The protein below binds the small molecule below.
Small molecule (SMILES): CCCS(=O)(=O)NC1CC(N(C)c2ncnc3[nH]ccc23)C1

Binding-site contacts:
Ligand atom N1 contacts residue TYR97 of chain 1.A at 3.5 Å.
Ligand atom C8 contacts residue ASN147 of chain 1.A at 3.4 Å.
Ligand atom O1 contacts residue LYS23 of chain 1.A at 3.4 Å (salt-bridge).
Ligand atom C13 contacts residue ALA46 of chain 1.A at 3.6 Å (hydrophobic).
Ligand atom O contacts residue ARG146 of chain 1.A at 3.1 Å (salt-bridge).
Ligand atom C13 contacts residue GLY159 of chain 1.A at 3.9 Å.
Ligand atom N4 contacts residue VAL77 of chain 1.A at 3.9 Å.
Ligand atom O1 contacts residue GLY22 of chain 1.A at 3.3 Å.
Ligand atom C12 contacts residue GLY159 of chain 1.A at 3.6 Å.
Ligand atom C13 contacts residue GLU96 of chain 1.A at 3.8 Å.
Ligand atom C1 contacts residue GLU96 of chain 1.A at 3.9 Å.
Ligand atom N contacts residue LEU149 of chain 1.A at 3.8 Å.
Ligand atom C11 contacts residue LEU149 of chain 1.A at 3.8 Å (hydrophobic).
Ligand atom S contacts residue ASN147 of chain 1.A at 3.6 Å.
Ligand atom C2 contacts residue LEU149 of chain 1.A at 3.6 Å (hydrophobic).
Ligand atom C13 contacts residue LEU149 of chain 1.A at 3.7 Å (hydrophobic).
Ligand atom C8 contacts residue ASP160 of chain 1.A at 3.5 Å.
Ligand atom N1 contacts residue LEU98 of chain 1.A at 3.0 Å (h-bond).
Ligand atom N4 contacts residue GLU96 of chain 1.A at 2.9 Å (salt-bridge).
Ligand atom N4 contacts residue ALA46 of chain 1.A at 3.3 Å.
Ligand atom C10 contacts residue LYS23 of chain 1.A at 3.9 Å.
Ligand atom N3 contacts residue ASN147 of chain 1.A at 3.1 Å (h-bond).
Ligand atom N4 contacts residue LEU149 of chain 1.A at 3.6 Å.
Ligand atom C contacts residue TYR97 of chain 1.A at 3.6 Å (hydrophobic).
Ligand atom C1 contacts residue LEU149 of chain 1.A at 3.5 Å (hydrophobic).
Ligand atom C10 contacts residue GLY27 of chain 1.A at 3.9 Å.
Ligand atom C7 contacts residue LEU149 of chain 1.A at 3.9 Å (hydrophobic).
Ligand atom C13 contacts residue VAL77 of chain 1.A at 3.9 Å (hydrophobic).
Ligand atom N3 contacts residue ARG146 of chain 1.A at 3.6 Å.
Ligand atom C13 contacts residue MET95 of chain 1.A at 3.9 Å (hydrophobic).
Ligand atom N2 contacts residue LEU149 of chain 1.A at 3.4 Å.
Ligand atom C12 contacts residue LEU149 of chain 1.A at 3.7 Å (hydrophobic).
Ligand atom C9 contacts residue LYS23 of chain 1.A at 3.9 Å.
Ligand atom C1 contacts residue ALA46 of chain 1.A at 3.8 Å (hydrophobic).
Ligand atom C3 contacts residue LEU149 of chain 1.A at 3.4 Å (hydrophobic).
Ligand atom C10 contacts residue GLY24 of chain 1.A at 3.7 Å.
Ligand atom O contacts residue LYS23 of chain 1.A at 4.0 Å.
Ligand atom N contacts residue LEU21 of chain 1.A at 3.9 Å.
Ligand atom O contacts residue ASN147 of chain 1.A at 3.5 Å (h-bond).
Ligand atom C contacts residue LEU98 of chain 1.A at 3.4 Å (hydrophobic).

Sequence of chain 1.A:
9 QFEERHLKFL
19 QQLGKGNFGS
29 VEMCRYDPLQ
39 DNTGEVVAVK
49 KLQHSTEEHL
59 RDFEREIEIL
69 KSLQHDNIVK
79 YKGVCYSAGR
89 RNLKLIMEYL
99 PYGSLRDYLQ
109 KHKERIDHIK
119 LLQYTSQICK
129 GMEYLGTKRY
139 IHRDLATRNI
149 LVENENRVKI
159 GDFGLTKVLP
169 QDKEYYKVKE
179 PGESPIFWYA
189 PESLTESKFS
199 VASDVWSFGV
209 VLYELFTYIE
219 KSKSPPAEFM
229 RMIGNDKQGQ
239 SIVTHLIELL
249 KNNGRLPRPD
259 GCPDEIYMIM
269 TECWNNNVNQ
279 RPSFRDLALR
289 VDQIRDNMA